The protein below binds the small molecule below.
Small molecule (SMILES): COc1ccc(C[C@H](N)C(=O)N[C@H]2[C@@H](O)[C@H](n3cnc4c(N(C)C)ncnc43)O[C@@H]2CO[P](=O)(O)O[C@H]2[C@@H](O)[C@H](n3ccc(N)nc3=O)O[C@@H]2CO[P](=O)(O)O[C@H]2[C@@H](O)[C@H](n3ccc(N)nc3=O)O[C@@H]2CO)cc1

Binding-site contacts:
Ligand atom OP1 contacts residue MG1 of chain 1.CP at 3.7 Å.